Sequence of chain 1.A:
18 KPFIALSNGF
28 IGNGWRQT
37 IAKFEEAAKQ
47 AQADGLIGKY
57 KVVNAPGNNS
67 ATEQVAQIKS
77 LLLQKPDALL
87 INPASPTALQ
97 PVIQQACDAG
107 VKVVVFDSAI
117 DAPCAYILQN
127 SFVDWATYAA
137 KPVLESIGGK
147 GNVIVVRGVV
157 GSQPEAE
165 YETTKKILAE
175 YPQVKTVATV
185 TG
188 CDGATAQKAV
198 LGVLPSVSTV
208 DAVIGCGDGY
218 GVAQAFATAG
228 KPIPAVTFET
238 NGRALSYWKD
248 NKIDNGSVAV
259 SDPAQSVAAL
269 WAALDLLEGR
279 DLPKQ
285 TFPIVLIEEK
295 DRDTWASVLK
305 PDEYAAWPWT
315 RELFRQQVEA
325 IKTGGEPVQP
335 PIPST

The protein below binds the small molecule below.
Small molecule (SMILES): O=C(O)[C@H](O)[C@@H](O)CO

Binding-site contacts:
Ligand atom O4 contacts residue PHE128 of chain 1.A at 3.6 Å.
Ligand atom C4 contacts residue SER259 of chain 1.A at 3.9 Å.
Ligand atom O1 contacts residue TRP32 of chain 1.A at 3.7 Å.
Ligand atom O1 contacts residue ASN30 of chain 1.A at 3.8 Å.
Ligand atom O4 contacts residue TRP131 of chain 1.A at 3.5 Å.
Ligand atom O2 contacts residue ASP113 of chain 1.A at 2.6 Å (salt-bridge).
Ligand atom C2 contacts residue ASP113 of chain 1.A at 3.6 Å.
Ligand atom O3 contacts residue MSE164 of chain 1.A at 4.2 Å.
Ligand atom C1 contacts residue ARG33 of chain 1.A at 3.9 Å.
Ligand atom O3 contacts residue CYS188 of chain 1.A at 4.1 Å.
Ligand atom C4 contacts residue ASP113 of chain 1.A at 3.2 Å.
Ligand atom C4 contacts residue PHE128 of chain 1.A at 3.9 Å (hydrophobic).
Ligand atom O1 contacts residue CYS188 of chain 1.A at 3.6 Å (h-bond).
Ligand atom O3 contacts residue VAL155 of chain 1.A at 3.8 Å.
Ligand atom C1 contacts residue TRP32 of chain 1.A at 3.5 Å (hydrophobic).
Ligand atom C4 contacts residue TRP131 of chain 1.A at 3.8 Å (hydrophobic).
Ligand atom C2 contacts residue ARG33 of chain 1.A at 4.0 Å.
Ligand atom C4 contacts residue PRO160 of chain 1.A at 4.0 Å (hydrophobic).
Ligand atom C1 contacts residue CYS188 of chain 1.A at 4.2 Å (hydrophobic).
Ligand atom C4 contacts residue MSE164 of chain 1.A at 4.4 Å.
Ligand atom O2 contacts residue TRP32 of chain 1.A at 3.5 Å.
Ligand atom O1 contacts residue CYS213 of chain 1.A at 4.3 Å.
Ligand atom O4 contacts residue ASP113 of chain 1.A at 2.5 Å (salt-bridge).
Ligand atom C1 contacts residue ASN30 of chain 1.A at 3.7 Å.
Ligand atom O2 contacts residue ARG33 of chain 1.A at 3.0 Å (salt-bridge).
Ligand atom O contacts residue TRP32 of chain 1.A at 3.6 Å.
Ligand atom O4 contacts residue TRP32 of chain 1.A at 4.0 Å.
Ligand atom O4 contacts residue SER259 of chain 1.A at 2.5 Å (h-bond).
Ligand atom C1 contacts residue VAL155 of chain 1.A at 4.1 Å (hydrophobic).
Ligand atom C3 contacts residue TRP131 of chain 1.A at 3.7 Å (hydrophobic).
Ligand atom O contacts residue ASN30 of chain 1.A at 3.0 Å (h-bond).
Ligand atom O1 contacts residue MSE258 of chain 1.A at 3.6 Å.
Ligand atom O contacts residue ARG33 of chain 1.A at 3.0 Å (salt-bridge).
Ligand atom C2 contacts residue TRP32 of chain 1.A at 3.5 Å (hydrophobic).
Ligand atom C2 contacts residue SER259 of chain 1.A at 4.2 Å.
Ligand atom O1 contacts residue TRP131 of chain 1.A at 4.2 Å.
Ligand atom C3 contacts residue MSE164 of chain 1.A at 4.4 Å.
Ligand atom C3 contacts residue ASP113 of chain 1.A at 4.1 Å.
Ligand atom O contacts residue VAL155 of chain 1.A at 3.6 Å.
Ligand atom C3 contacts residue SER259 of chain 1.A at 4.1 Å.